Sequence of chain 1.B:
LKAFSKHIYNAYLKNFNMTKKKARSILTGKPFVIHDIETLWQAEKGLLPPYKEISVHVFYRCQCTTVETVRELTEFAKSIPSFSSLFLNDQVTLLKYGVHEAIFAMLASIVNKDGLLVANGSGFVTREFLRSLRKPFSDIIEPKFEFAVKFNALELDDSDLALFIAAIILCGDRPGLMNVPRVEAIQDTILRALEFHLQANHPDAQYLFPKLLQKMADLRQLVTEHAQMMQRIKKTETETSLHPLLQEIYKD

This small molecule binds to this protein.
Small molecule (SMILES): O=C(O)Cc1cccc(-c2noc(-c3ccccc3)c2C(=O)NCCOc2ccc(Cl)cc2Cl)c1

Binding-site contacts:
Ligand atom C28 contacts residue ARG92 of chain 1.B at 3.6 Å.
Ligand atom C13 contacts residue LYS175 of chain 1.B at 3.6 Å.
Ligand atom O3 contacts residue MET261 of chain 1.B at 3.7 Å.
Ligand atom C16 contacts residue LEU138 of chain 1.B at 3.4 Å (hydrophobic).
Ligand atom N20 contacts residue ILE171 of chain 1.B at 3.4 Å (h-bond).
Ligand atom N20 contacts residue ILE172 of chain 1.B at 3.5 Å.
Ligand atom O13 contacts residue ILE172 of chain 1.B at 3.3 Å.
Ligand atom N20 contacts residue LYS175 of chain 1.B at 3.5 Å.
Ligand atom C9 contacts residue HIS257 of chain 1.B at 3.7 Å.
Ligand atom C31 contacts residue CYS93 of chain 1.B at 3.6 Å (hydrophobic).
Ligand atom C7 contacts residue CYS93 of chain 1.B at 3.4 Å (hydrophobic).
Ligand atom C5 contacts residue CYS93 of chain 1.B at 3.7 Å (hydrophobic).
Ligand atom O21 contacts residue THR96 of chain 1.B at 3.4 Å (h-bond).
Ligand atom O contacts residue HIS131 of chain 1.B at 2.8 Å (h-bond).
Ligand atom C contacts residue HIS131 of chain 1.B at 3.4 Å.
Ligand atom C14 contacts residue LYS175 of chain 1.B at 3.4 Å.
Ligand atom O contacts residue THR97 of chain 1.B at 2.6 Å (h-bond).
Ligand atom C17 contacts residue VAL142 of chain 1.B at 3.5 Å (hydrophobic).
Ligand atom CL29 contacts residue LEU161 of chain 1.B at 3.5 Å.
Ligand atom C4 contacts residue MET261 of chain 1.B at 3.6 Å (hydrophobic).
Ligand atom O3 contacts residue TYR281 of chain 1.B at 2.8 Å (h-bond).
Ligand atom C contacts residue THR97 of chain 1.B at 3.3 Å.
Ligand atom CL26 contacts residue ARG92 of chain 1.B at 3.7 Å.
Ligand atom C28 contacts residue VAL156 of chain 1.B at 3.7 Å (hydrophobic).
Ligand atom O3 contacts residue HIS257 of chain 1.B at 3.0 Å (h-bond).
Ligand atom O13 contacts residue ILE171 of chain 1.B at 3.6 Å.
Ligand atom C15 contacts residue LEU138 of chain 1.B at 3.4 Å (hydrophobic).
Ligand atom C27 contacts residue VAL89 of chain 1.B at 3.5 Å (hydrophobic).
Ligand atom C2 contacts residue THR97 of chain 1.B at 3.1 Å.
Ligand atom C24 contacts residue VAL149 of chain 1.B at 3.6 Å (hydrophobic).
Ligand atom C19 contacts residue LYS175 of chain 1.B at 3.6 Å.
Ligand atom C27 contacts residue VAL156 of chain 1.B at 3.6 Å (hydrophobic).
Ligand atom O13 contacts residue LYS175 of chain 1.B at 3.0 Å.
Ligand atom O3 contacts residue HIS131 of chain 1.B at 3.4 Å (h-bond).
Ligand atom CL26 contacts residue LEU63 of chain 1.B at 3.4 Å.
Ligand atom C4 contacts residue PHE90 of chain 1.B at 3.7 Å (hydrophobic).
Ligand atom O11 contacts residue CYS93 of chain 1.B at 3.4 Å.
Ligand atom C2 contacts residue CYS93 of chain 1.B at 3.6 Å (hydrophobic).
Ligand atom C30 contacts residue CYS93 of chain 1.B at 3.5 Å (hydrophobic).
Ligand atom C23 contacts residue ARG92 of chain 1.B at 3.4 Å.